Sequence of chain 1.B:
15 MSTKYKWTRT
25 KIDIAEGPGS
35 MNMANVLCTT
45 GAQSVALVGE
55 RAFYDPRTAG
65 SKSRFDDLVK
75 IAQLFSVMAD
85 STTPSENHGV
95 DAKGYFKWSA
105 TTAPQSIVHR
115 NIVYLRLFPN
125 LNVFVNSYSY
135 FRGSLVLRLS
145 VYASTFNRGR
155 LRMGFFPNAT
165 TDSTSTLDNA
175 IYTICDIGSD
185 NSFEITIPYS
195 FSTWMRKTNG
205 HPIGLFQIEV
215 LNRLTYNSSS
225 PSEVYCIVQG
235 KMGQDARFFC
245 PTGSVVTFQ

Binding-site contacts:
Ligand atom OP2 contacts residue ARG55 of chain 1.B at 2.9 Å (salt-bridge).
Ligand atom O4' contacts residue ARG202 of chain 1.A at 3.9 Å.
Ligand atom C3' contacts residue ARG55 of chain 1.B at 4.2 Å.
Ligand atom OP2 contacts residue ARG202 of chain 1.A at 3.6 Å.
Ligand atom C2 contacts residue TYR58 of chain 1.B at 3.8 Å (hydrophobic).
Ligand atom N1 contacts residue ARG55 of chain 1.B at 4.1 Å.
Ligand atom P contacts residue ARG55 of chain 1.B at 4.1 Å.
Ligand atom C2' contacts residue ARG55 of chain 1.B at 3.4 Å.
Ligand atom C2 contacts residue ARG55 of chain 1.B at 3.1 Å.
Ligand atom C4' contacts residue CYS203 of chain 1.A at 4.1 Å (hydrophobic).
Ligand atom O2' contacts residue CYS203 of chain 1.A at 3.3 Å (h-bond).
Ligand atom O2' contacts residue ARG55 of chain 1.B at 3.1 Å (salt-bridge).
Ligand atom N6 contacts residue PHE57 of chain 1.B at 4.1 Å.
Ligand atom C1' contacts residue ARG68 of chain 1.B at 3.8 Å.
Ligand atom C6 contacts residue ALA56 of chain 1.B at 4.3 Å (hydrophobic).
Ligand atom O4' contacts residue ARG68 of chain 1.B at 3.0 Å (salt-bridge).
Ligand atom N1 contacts residue ALA56 of chain 1.B at 3.2 Å (h-bond).
Ligand atom N6 contacts residue TYR58 of chain 1.B at 3.5 Å (h-bond).
Ligand atom C4' contacts residue ARG68 of chain 1.B at 4.2 Å.
Ligand atom N3 contacts residue ARG55 of chain 1.B at 3.2 Å (salt-bridge).
Ligand atom N1 contacts residue TYR58 of chain 1.B at 3.5 Å.
Ligand atom C2 contacts residue ALA56 of chain 1.B at 3.8 Å (hydrophobic).
Ligand atom C2 contacts residue ARG68 of chain 1.B at 4.3 Å.
Ligand atom N1 contacts residue ARG68 of chain 1.B at 3.9 Å.
Ligand atom O3' contacts residue ARG55 of chain 1.B at 4.1 Å.
Ligand atom C5' contacts residue ARG202 of chain 1.A at 3.9 Å.
Ligand atom C6 contacts residue ARG68 of chain 1.B at 4.0 Å.
Ligand atom O2 contacts residue TYR58 of chain 1.B at 3.6 Å.
Ligand atom O4' contacts residue CYS203 of chain 1.A at 4.2 Å.
Ligand atom C6 contacts residue TYR58 of chain 1.B at 3.8 Å (hydrophobic).
Ligand atom C1' contacts residue CYS203 of chain 1.A at 4.3 Å (hydrophobic).
Ligand atom C4 contacts residue ARG55 of chain 1.B at 4.3 Å.
Ligand atom O2' contacts residue THR44 of chain 1.B at 3.9 Å.
Ligand atom O2' contacts residue ARG55 of chain 1.B at 3.8 Å.
Ligand atom C4' contacts residue ARG202 of chain 1.A at 4.1 Å.
Ligand atom O2' contacts residue LEU41 of chain 1.B at 3.8 Å.
Ligand atom C2' contacts residue CYS203 of chain 1.A at 4.2 Å (hydrophobic).
Ligand atom O3' contacts residue CYS203 of chain 1.A at 4.0 Å.
Ligand atom O2 contacts residue ASN205 of chain 1.A at 4.0 Å.
Ligand atom O2 contacts residue ARG202 of chain 1.A at 4.2 Å.

A small-molecule ligand and the protein it binds are described below.
Small molecule (SMILES): Nc1ncnc2c1ncn2[C@@H]1O[C@H](CO)[C@@H](O[P](=O)(O)OC[C@H]2O[C@@H](n3ccc(=O)[nH]c3=O)[C@H](O)[C@@H]2O[P](=O)(O)OC[C@H]2O[C@@H](n3ccc(=O)[nH]c3=O)[C@H](O)[C@@H]2O[P](=O)(O)OC[C@H]2O[C@@H](n3ccc(=O)[nH]c3=O)[C@H](O)[C@@H]2O[P](=O)(O)OC[C@H]2O[C@@H](n3ccc(=O)[nH]c3=O)[C@H](O)[C@@H]2O[P](=O)(O)OC[C@H]2O[C@@H](n3ccc(=O)[nH]c3=O)[C@H](O)[C@@H]2O)[C@H]1O

Sequence of chain 1.A:
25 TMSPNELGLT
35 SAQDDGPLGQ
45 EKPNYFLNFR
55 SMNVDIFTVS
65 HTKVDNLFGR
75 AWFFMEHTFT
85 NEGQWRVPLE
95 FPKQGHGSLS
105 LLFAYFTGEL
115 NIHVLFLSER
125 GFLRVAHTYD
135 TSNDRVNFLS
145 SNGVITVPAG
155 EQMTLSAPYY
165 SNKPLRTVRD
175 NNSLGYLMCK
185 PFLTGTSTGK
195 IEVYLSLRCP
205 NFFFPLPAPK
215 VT